Sequence of chain 1.A:
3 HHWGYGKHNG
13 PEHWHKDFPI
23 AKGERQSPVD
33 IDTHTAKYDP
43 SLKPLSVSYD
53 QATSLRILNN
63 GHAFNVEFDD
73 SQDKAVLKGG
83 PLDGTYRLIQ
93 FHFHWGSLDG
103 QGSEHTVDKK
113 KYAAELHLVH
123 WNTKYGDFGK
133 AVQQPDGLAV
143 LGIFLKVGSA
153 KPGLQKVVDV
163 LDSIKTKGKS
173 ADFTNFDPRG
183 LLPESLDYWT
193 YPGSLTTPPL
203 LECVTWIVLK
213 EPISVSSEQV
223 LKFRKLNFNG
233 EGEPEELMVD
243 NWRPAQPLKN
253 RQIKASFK

This protein binds this small molecule.
Small molecule (SMILES): COC(=O)CCN(c1ccc(S(N)(=O)=O)cc1)c1nc(C)cs1

Binding-site contacts:
Ligand atom C10 contacts residue VAL121 of chain 1.A at 3.9 Å (hydrophobic).
Ligand atom O4 contacts residue THR198 of chain 1.A at 2.9 Å (h-bond).
Ligand atom O4 contacts residue TRP208 of chain 1.A at 3.7 Å.
Ligand atom N1 contacts residue HIS94 of chain 1.A at 3.3 Å (h-bond).
Ligand atom O3 contacts residue HIS119 of chain 1.A at 3.4 Å (h-bond).
Ligand atom C13 contacts residue LEU197 of chain 1.A at 3.4 Å (hydrophobic).
Ligand atom O3 contacts residue HIS94 of chain 1.A at 3.4 Å.
Ligand atom O4 contacts residue LEU197 of chain 1.A at 3.3 Å.
Ligand atom C20 contacts residue PHE130 of chain 1.A at 3.4 Å (hydrophobic).
Ligand atom C18 contacts residue PHE130 of chain 1.A at 3.5 Å (hydrophobic).
Ligand atom C17 contacts residue PRO201 of chain 1.A at 3.6 Å (hydrophobic).
Ligand atom O3 contacts residue TRP208 of chain 1.A at 3.9 Å.
Ligand atom S21 contacts residue GLN92 of chain 1.A at 3.6 Å.
Ligand atom O3 contacts residue VAL142 of chain 1.A at 3.7 Å.
Ligand atom S2 contacts residue THR198 of chain 1.A at 3.9 Å.
Ligand atom N1 contacts residue HIS96 of chain 1.A at 3.3 Å (h-bond).
Ligand atom C10 contacts residue LEU197 of chain 1.A at 3.7 Å (hydrophobic).
Ligand atom C5 contacts residue HIS94 of chain 1.A at 3.8 Å.
Ligand atom O3 contacts residue ZN1 of chain 1.B at 3.0 Å.
Ligand atom O16 contacts residue PRO201 of chain 1.A at 3.8 Å.
Ligand atom C22 contacts residue GLN92 of chain 1.A at 3.6 Å.
Ligand atom N19 contacts residue PHE130 of chain 1.A at 3.4 Å.
Ligand atom S2 contacts residue HIS94 of chain 1.A at 3.9 Å.
Ligand atom O3 contacts residue VAL121 of chain 1.A at 3.9 Å.
Ligand atom S2 contacts residue HIS119 of chain 1.A at 4.0 Å.
Ligand atom S2 contacts residue ZN1 of chain 1.B at 3.0 Å.
Ligand atom C9 contacts residue LEU197 of chain 1.A at 3.8 Å (hydrophobic).
Ligand atom N1 contacts residue HIS119 of chain 1.A at 3.4 Å (h-bond).
Ligand atom N1 contacts residue ZN1 of chain 1.B at 1.9 Å.
Ligand atom N1 contacts residue THR198 of chain 1.A at 2.8 Å (h-bond).
Ligand atom O15 contacts residue PRO201 of chain 1.A at 3.4 Å.
Ligand atom C6 contacts residue THR199 of chain 1.A at 3.5 Å.
Ligand atom C14 contacts residue LEU197 of chain 1.A at 3.9 Å (hydrophobic).
Ligand atom C14 contacts residue PRO201 of chain 1.A at 3.6 Å (hydrophobic).
Ligand atom C22 contacts residue PHE130 of chain 1.A at 3.6 Å (hydrophobic).
Ligand atom O16 contacts residue VAL134 of chain 1.A at 4.0 Å.
Ligand atom C23 contacts residue PHE130 of chain 1.A at 3.6 Å (hydrophobic).
Ligand atom C13 contacts residue PHE130 of chain 1.A at 3.9 Å (hydrophobic).
Ligand atom S21 contacts residue PHE130 of chain 1.A at 3.7 Å.
Ligand atom C7 contacts residue THR199 of chain 1.A at 3.4 Å.